The protein below binds the small molecule below.
Small molecule (SMILES): CC(=O)N[C@@H]1[C@@H](O)[C@H](O)[C@@H](CO)O[C@H]1O

Sequence of chain 1.G:
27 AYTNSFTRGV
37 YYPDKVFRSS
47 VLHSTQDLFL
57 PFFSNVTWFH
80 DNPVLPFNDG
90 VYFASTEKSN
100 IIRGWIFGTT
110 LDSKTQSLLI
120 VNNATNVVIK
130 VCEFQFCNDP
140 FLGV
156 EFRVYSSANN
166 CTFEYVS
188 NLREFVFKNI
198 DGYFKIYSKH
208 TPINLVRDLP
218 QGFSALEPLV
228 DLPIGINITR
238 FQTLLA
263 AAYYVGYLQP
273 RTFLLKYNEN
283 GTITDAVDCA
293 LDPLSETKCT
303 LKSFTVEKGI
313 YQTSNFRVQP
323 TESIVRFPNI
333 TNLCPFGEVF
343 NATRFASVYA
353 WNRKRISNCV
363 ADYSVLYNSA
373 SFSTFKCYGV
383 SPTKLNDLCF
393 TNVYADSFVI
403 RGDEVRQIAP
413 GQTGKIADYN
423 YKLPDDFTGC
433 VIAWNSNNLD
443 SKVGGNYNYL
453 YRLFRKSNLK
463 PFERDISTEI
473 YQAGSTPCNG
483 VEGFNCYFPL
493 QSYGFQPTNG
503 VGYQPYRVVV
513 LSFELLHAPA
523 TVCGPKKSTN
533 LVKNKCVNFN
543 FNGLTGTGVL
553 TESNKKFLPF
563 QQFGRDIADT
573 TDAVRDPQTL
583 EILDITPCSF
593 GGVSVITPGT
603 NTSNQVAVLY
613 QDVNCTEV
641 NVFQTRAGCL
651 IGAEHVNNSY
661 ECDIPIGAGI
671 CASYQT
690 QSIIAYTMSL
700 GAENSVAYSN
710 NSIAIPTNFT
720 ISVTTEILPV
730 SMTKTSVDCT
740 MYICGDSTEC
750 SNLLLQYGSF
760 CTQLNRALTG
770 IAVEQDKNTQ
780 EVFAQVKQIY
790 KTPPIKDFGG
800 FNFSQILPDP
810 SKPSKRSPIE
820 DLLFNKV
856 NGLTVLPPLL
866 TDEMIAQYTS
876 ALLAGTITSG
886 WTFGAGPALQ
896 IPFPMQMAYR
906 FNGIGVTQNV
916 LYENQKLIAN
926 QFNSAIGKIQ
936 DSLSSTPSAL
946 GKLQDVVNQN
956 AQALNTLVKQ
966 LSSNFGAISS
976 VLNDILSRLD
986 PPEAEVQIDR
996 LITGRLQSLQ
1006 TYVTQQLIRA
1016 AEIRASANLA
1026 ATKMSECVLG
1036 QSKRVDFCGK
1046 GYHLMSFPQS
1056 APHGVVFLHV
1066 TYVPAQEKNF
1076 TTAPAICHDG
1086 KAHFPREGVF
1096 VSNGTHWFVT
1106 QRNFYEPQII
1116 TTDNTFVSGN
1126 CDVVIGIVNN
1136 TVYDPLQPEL

Binding-site contacts:
Ligand atom N2 contacts residue ASN125 of chain 1.G at 3.9 Å.
Ligand atom O7 contacts residue ASN122 of chain 1.G at 4.1 Å.
Ligand atom C8 contacts residue THR124 of chain 1.G at 3.8 Å.
Ligand atom C1 contacts residue ASN122 of chain 1.G at 1.5 Å.
Ligand atom C8 contacts residue ASN125 of chain 1.G at 3.7 Å.
Ligand atom N2 contacts residue ASN122 of chain 1.G at 2.9 Å (h-bond).
Ligand atom O5 contacts residue ASN122 of chain 1.G at 2.4 Å (h-bond).
Ligand atom C2 contacts residue ASN122 of chain 1.G at 2.5 Å.
Ligand atom C5 contacts residue ASN122 of chain 1.G at 3.8 Å.
Ligand atom C1 contacts residue ASN125 of chain 1.G at 4.3 Å.
Ligand atom C8 contacts residue ALA123 of chain 1.G at 3.7 Å (hydrophobic).
Ligand atom C7 contacts residue ALA123 of chain 1.G at 4.3 Å (hydrophobic).
Ligand atom C7 contacts residue ASN125 of chain 1.G at 4.3 Å.
Ligand atom C8 contacts residue ASN122 of chain 1.G at 3.9 Å.
Ligand atom C7 contacts residue ASN122 of chain 1.G at 3.7 Å.
Ligand atom C4 contacts residue ASN122 of chain 1.G at 4.3 Å.
Ligand atom C3 contacts residue ASN122 of chain 1.G at 3.9 Å.